Binding-site contacts:
Ligand atom N contacts residue MET27 of chain 1.B at 3.9 Å.
Ligand atom O1 contacts residue ARG132 of chain 1.B at 3.2 Å.
Ligand atom P contacts residue ARG132 of chain 1.B at 3.8 Å.
Ligand atom N contacts residue CYS150 of chain 1.B at 3.9 Å.
Ligand atom N contacts residue GLY151 of chain 1.B at 3.7 Å.
Ligand atom O1 contacts residue ILE136 of chain 1.B at 3.4 Å.
Ligand atom O2 contacts residue VAL147 of chain 1.B at 3.1 Å (h-bond).
Ligand atom O4 contacts residue ILE136 of chain 1.B at 4.3 Å.
Ligand atom CB contacts residue CYS150 of chain 1.B at 3.7 Å (hydrophobic).
Ligand atom O3 contacts residue ARG132 of chain 1.B at 3.3 Å.
Ligand atom P contacts residue VAL147 of chain 1.B at 4.4 Å.
Ligand atom CA contacts residue ILE136 of chain 1.B at 3.6 Å (hydrophobic).
Ligand atom O2 contacts residue THR149 of chain 1.B at 4.0 Å.
Ligand atom CA contacts residue VAL147 of chain 1.B at 4.3 Å (hydrophobic).

The protein below binds the small molecule below.
Small molecule (SMILES): NCCOP(=O)(O)O

Sequence of chain 1.B:
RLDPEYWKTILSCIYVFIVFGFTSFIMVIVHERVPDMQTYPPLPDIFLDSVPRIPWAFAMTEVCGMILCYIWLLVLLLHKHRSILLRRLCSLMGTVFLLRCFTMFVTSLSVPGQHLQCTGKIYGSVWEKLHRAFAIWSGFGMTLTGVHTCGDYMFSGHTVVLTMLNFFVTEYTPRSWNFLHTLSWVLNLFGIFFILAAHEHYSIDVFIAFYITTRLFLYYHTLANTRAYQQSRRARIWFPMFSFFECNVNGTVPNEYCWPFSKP